Binding-site contacts:
Ligand atom O1 contacts residue HIS218 of chain 1.B at 3.0 Å (h-bond).
Ligand atom O4 contacts residue ASP291 of chain 1.B at 2.9 Å (salt-bridge).
Ligand atom C5 contacts residue HIS52 of chain 1.B at 3.3 Å.
Ligand atom C4 contacts residue MG1 of chain 1.F at 3.4 Å.
Ligand atom O1 contacts residue PHE24 of chain 2.A at 3.8 Å.
Ligand atom O3 contacts residue ASP291 of chain 1.B at 3.0 Å (salt-bridge).
Ligand atom O4 contacts residue ASP243 of chain 1.B at 3.1 Å (salt-bridge).
Ligand atom C2 contacts residue MG1 of chain 1.F at 3.3 Å.
Ligand atom C4 contacts residue GLU179 of chain 1.B at 3.2 Å.
Ligand atom C2 contacts residue TRP135 of chain 1.B at 3.5 Å (hydrophobic).
Ligand atom O2 contacts residue GLU215 of chain 1.B at 2.9 Å (salt-bridge).
Ligand atom O4 contacts residue MG1 of chain 1.F at 2.2 Å.
Ligand atom O1 contacts residue LYS181 of chain 1.B at 3.0 Å (salt-bridge).
Ligand atom C2 contacts residue ASP291 of chain 1.B at 3.9 Å.
Ligand atom C2 contacts residue HIS218 of chain 1.B at 3.8 Å.
Ligand atom C1 contacts residue PHE24 of chain 2.A at 3.8 Å (hydrophobic).
Ligand atom O5 contacts residue PHE92 of chain 1.B at 4.1 Å.
Ligand atom O3 contacts residue TRP14 of chain 1.B at 3.6 Å.
Ligand atom O2 contacts residue ASP291 of chain 1.B at 3.0 Å (salt-bridge).
Ligand atom O5 contacts residue HIS52 of chain 1.B at 2.8 Å (h-bond).
Ligand atom O2 contacts residue ASP243 of chain 1.B at 4.2 Å.
Ligand atom C4 contacts residue ASP291 of chain 1.B at 3.8 Å.
Ligand atom C4 contacts residue TRP135 of chain 1.B at 3.6 Å (hydrophobic).
Ligand atom O5 contacts residue TRP135 of chain 1.B at 3.7 Å.
Ligand atom O1 contacts residue ASP253 of chain 1.B at 4.0 Å.
Ligand atom O2 contacts residue GLU179 of chain 1.B at 2.8 Å (salt-bridge).
Ligand atom C3 contacts residue ASP291 of chain 1.B at 3.7 Å.
Ligand atom C3 contacts residue TRP135 of chain 1.B at 3.6 Å (hydrophobic).
Ligand atom O3 contacts residue MG1 of chain 1.F at 3.6 Å.
Ligand atom C3 contacts residue GLU179 of chain 1.B at 4.1 Å.
Ligand atom C1 contacts residue TRP135 of chain 1.B at 3.7 Å (hydrophobic).
Ligand atom O4 contacts residue GLU179 of chain 1.B at 2.5 Å (salt-bridge).
Ligand atom C3 contacts residue MG1 of chain 1.F at 3.6 Å.
Ligand atom O2 contacts residue HIS218 of chain 1.B at 3.3 Å (h-bond).
Ligand atom O1 contacts residue TRP135 of chain 1.B at 3.7 Å.
Ligand atom C5 contacts residue GLU179 of chain 1.B at 4.1 Å.
Ligand atom O4 contacts residue GLU215 of chain 1.B at 4.2 Å.
Ligand atom O2 contacts residue MG1 of chain 1.F at 2.2 Å.
Ligand atom C1 contacts residue HIS218 of chain 1.B at 4.0 Å.
Ligand atom C2 contacts residue GLU179 of chain 1.B at 3.5 Å.

A protein and the small-molecule ligand that binds it are described below.
Small molecule (SMILES): OC[C@@H](O)C(O)[C@@H](O)CO

Sequence of chain 1.B:
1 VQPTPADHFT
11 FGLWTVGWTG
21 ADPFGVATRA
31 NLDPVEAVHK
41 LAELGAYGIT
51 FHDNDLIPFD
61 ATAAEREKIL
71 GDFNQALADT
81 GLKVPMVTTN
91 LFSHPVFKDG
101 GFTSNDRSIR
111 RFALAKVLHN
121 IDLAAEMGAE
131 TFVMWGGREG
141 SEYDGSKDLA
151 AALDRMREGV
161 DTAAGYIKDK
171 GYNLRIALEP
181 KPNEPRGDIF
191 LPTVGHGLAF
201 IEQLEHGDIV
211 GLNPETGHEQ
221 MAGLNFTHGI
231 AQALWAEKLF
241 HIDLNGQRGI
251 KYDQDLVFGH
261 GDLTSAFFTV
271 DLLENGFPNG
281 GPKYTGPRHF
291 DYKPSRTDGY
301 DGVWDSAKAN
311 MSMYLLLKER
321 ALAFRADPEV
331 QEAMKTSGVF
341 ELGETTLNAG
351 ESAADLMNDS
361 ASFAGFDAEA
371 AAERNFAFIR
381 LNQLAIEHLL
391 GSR

Sequence of chain 2.A:
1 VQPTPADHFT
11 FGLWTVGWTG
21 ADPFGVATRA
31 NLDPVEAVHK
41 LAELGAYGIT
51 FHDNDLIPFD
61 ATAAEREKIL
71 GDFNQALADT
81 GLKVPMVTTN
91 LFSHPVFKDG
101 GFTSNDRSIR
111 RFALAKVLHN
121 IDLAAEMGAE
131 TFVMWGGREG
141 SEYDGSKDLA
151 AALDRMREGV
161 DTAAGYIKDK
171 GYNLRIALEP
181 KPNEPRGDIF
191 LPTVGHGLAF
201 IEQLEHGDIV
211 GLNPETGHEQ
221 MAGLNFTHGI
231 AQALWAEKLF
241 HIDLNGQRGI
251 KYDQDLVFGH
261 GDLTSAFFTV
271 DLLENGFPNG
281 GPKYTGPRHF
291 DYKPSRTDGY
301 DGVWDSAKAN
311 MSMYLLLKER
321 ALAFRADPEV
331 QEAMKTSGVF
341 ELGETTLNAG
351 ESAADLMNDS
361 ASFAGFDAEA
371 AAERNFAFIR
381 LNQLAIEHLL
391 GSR